Sequence of chain 1.A:
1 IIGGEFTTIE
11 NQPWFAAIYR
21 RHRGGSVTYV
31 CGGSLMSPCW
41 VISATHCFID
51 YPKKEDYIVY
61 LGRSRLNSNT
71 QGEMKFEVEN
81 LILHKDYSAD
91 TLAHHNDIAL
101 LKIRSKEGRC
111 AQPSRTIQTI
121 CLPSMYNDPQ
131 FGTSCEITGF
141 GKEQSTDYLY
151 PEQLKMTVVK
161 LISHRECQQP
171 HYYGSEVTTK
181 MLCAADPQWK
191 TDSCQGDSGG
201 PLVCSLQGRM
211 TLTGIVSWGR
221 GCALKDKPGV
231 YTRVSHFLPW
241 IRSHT

Binding-site contacts:
Ligand atom C37 contacts residue HIS46 of chain 1.A at 3.8 Å.
Ligand atom C17 contacts residue ASP192 of chain 1.A at 3.5 Å.
Ligand atom C26 contacts residue HIS94 of chain 1.A at 3.6 Å.
Ligand atom O35 contacts residue GLN195 of chain 1.A at 2.8 Å (h-bond).
Ligand atom C1 contacts residue SO41 of chain 1.C at 3.9 Å.
Ligand atom O35 contacts residue SO41 of chain 1.C at 3.2 Å (h-bond).
Ligand atom N18 contacts residue GLY229 of chain 1.A at 3.5 Å.
Ligand atom C13 contacts residue CYS222 of chain 1.A at 3.9 Å (hydrophobic).
Ligand atom C30 contacts residue SO41 of chain 1.C at 2.7 Å.
Ligand atom N19 contacts residue GLY221 of chain 1.A at 2.7 Å (h-bond).
Ligand atom N19 contacts residue ASP192 of chain 1.A at 3.0 Å (salt-bridge).
Ligand atom N24 contacts residue HIS46 of chain 1.A at 3.5 Å (h-bond).
Ligand atom N19 contacts residue CYS222 of chain 1.A at 3.8 Å.
Ligand atom N24 contacts residue SO41 of chain 1.C at 2.9 Å (h-bond).
Ligand atom C28 contacts residue HIS46 of chain 1.A at 3.8 Å.
Ligand atom N38 contacts residue ASP50 of chain 1.A at 3.4 Å (salt-bridge).
Ligand atom N18 contacts residue ASP192 of chain 1.A at 2.9 Å (salt-bridge).
Ligand atom C4 contacts residue GLN195 of chain 1.A at 3.8 Å.
Ligand atom C27 contacts residue HIS94 of chain 1.A at 3.6 Å.
Ligand atom C25 contacts residue HIS46 of chain 1.A at 3.4 Å.
Ligand atom C5 contacts residue GLN195 of chain 1.A at 3.6 Å.
Ligand atom C26 contacts residue HIS46 of chain 1.A at 3.2 Å.
Ligand atom N18 contacts residue SER193 of chain 1.A at 2.9 Å (h-bond).
Ligand atom C37 contacts residue ASP50 of chain 1.A at 3.8 Å.
Ligand atom C25 contacts residue SO41 of chain 1.C at 3.0 Å.
Ligand atom C27 contacts residue HIS46 of chain 1.A at 3.4 Å.
Ligand atom C10 contacts residue VAL216 of chain 1.A at 3.9 Å (hydrophobic).
Ligand atom C10 contacts residue SER198 of chain 1.A at 3.9 Å.
Ligand atom C13 contacts residue GLY221 of chain 1.A at 3.3 Å.
Ligand atom C11 contacts residue TRP218 of chain 1.A at 3.8 Å (hydrophobic).
Ligand atom C29 contacts residue SO41 of chain 1.C at 3.8 Å.
Ligand atom C12 contacts residue SER193 of chain 1.A at 3.9 Å.
Ligand atom C11 contacts residue VAL216 of chain 1.A at 3.9 Å (hydrophobic).
Ligand atom C30 contacts residue HIS46 of chain 1.A at 3.8 Å.
Ligand atom C17 contacts residue SER193 of chain 1.A at 3.3 Å.
Ligand atom C17 contacts residue GLY221 of chain 1.A at 3.7 Å.
Ligand atom C10 contacts residue TRP218 of chain 1.A at 3.8 Å (hydrophobic).
Ligand atom N19 contacts residue SER193 of chain 1.A at 3.8 Å.
Ligand atom C1 contacts residue SER198 of chain 1.A at 3.4 Å.
Ligand atom C23 contacts residue SO41 of chain 1.C at 3.0 Å.

A small-molecule ligand and the protein it binds are described below.
Small molecule (SMILES): [H]/N=C(\N)c1ccc2cc(C(=O)Nc3ccc(CN)cc3)ccc2c1